Sequence of chain 1.B:
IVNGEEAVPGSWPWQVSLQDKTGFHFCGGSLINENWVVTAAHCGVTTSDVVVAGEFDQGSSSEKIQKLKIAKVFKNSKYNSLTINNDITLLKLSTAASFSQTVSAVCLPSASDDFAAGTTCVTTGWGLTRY

Binding-site contacts:
Ligand atom CE1 contacts residue MET44 of chain 1.F at 3.6 Å (hydrophobic).
Ligand atom CA contacts residue CYS43 of chain 1.F at 3.4 Å (hydrophobic).
Ligand atom CE2 contacts residue TRP67 of chain 1.F at 3.6 Å (hydrophobic).
Ligand atom O1 contacts residue HIS42 of chain 1.E at 3.6 Å (h-bond).
Ligand atom CD1 contacts residue CYS43 of chain 1.F at 4.2 Å (hydrophobic).
Ligand atom CB contacts residue CYS43 of chain 1.F at 4.2 Å (hydrophobic).
Ligand atom CD2 contacts residue SER42 of chain 1.F at 3.8 Å.
Ligand atom CZ contacts residue TRP67 of chain 1.F at 4.0 Å (hydrophobic).
Ligand atom CE1 contacts residue GLY68 of chain 1.F at 3.8 Å.
Ligand atom CD1 contacts residue MET44 of chain 1.F at 3.9 Å (hydrophobic).
Ligand atom CB contacts residue VAL65 of chain 1.F at 3.4 Å (hydrophobic).
Ligand atom O2 contacts residue MET44 of chain 1.F at 3.3 Å.
Ligand atom CE1 contacts residue SER69 of chain 1.F at 3.8 Å.
Ligand atom CD2 contacts residue VAL65 of chain 1.F at 3.8 Å (hydrophobic).
Ligand atom O1 contacts residue SER47 of chain 1.F at 2.5 Å (h-bond).
Ligand atom CG contacts residue TRP67 of chain 1.F at 4.0 Å (hydrophobic).
Ligand atom CG contacts residue GLY68 of chain 1.F at 4.3 Å.
Ligand atom CA contacts residue GLY45 of chain 1.F at 3.9 Å.
Ligand atom CB contacts residue TYR131 of chain 1.B at 4.3 Å (hydrophobic).
Ligand atom CB contacts residue SER66 of chain 1.F at 4.3 Å.
Ligand atom CE1 contacts residue TRP67 of chain 1.F at 4.3 Å (hydrophobic).
Ligand atom B contacts residue SER47 of chain 1.F at 3.3 Å.
Ligand atom O1 contacts residue TYR131 of chain 1.B at 3.4 Å (h-bond).
Ligand atom O2 contacts residue MET44 of chain 1.C at 3.5 Å.
Ligand atom CZ contacts residue SER69 of chain 1.F at 3.7 Å.
Ligand atom CD1 contacts residue GLY68 of chain 1.F at 4.2 Å.
Ligand atom CD2 contacts residue TRP67 of chain 1.F at 3.7 Å (hydrophobic).
Ligand atom CD2 contacts residue GLY68 of chain 1.F at 4.0 Å.
Ligand atom CA contacts residue ASP46 of chain 1.F at 4.2 Å.
Ligand atom CE2 contacts residue SER42 of chain 1.F at 3.6 Å.
Ligand atom CE2 contacts residue GLY68 of chain 1.F at 3.5 Å.
Ligand atom CZ contacts residue GLY68 of chain 1.F at 3.3 Å.
Ligand atom CA contacts residue SER47 of chain 1.F at 3.1 Å.
Ligand atom B contacts residue TYR131 of chain 1.B at 3.7 Å.
Ligand atom CA contacts residue MET44 of chain 1.F at 3.7 Å (hydrophobic).
Ligand atom CZ contacts residue SER42 of chain 1.F at 3.7 Å.
Ligand atom CB contacts residue SER47 of chain 1.F at 3.4 Å.
Ligand atom O2 contacts residue TYR131 of chain 1.B at 3.9 Å.
Ligand atom CG contacts residue VAL65 of chain 1.F at 4.0 Å (hydrophobic).
Ligand atom B contacts residue MET44 of chain 1.F at 3.8 Å.

Sequence of chain 1.F:
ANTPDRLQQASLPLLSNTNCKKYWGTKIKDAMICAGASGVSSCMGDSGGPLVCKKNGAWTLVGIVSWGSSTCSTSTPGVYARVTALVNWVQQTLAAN

Sequence of chain 1.E:
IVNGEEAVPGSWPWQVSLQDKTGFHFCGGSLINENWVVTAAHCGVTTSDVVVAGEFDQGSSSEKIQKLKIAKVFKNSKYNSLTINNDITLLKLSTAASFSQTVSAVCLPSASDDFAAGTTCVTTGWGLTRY

Sequence of chain 1.C:
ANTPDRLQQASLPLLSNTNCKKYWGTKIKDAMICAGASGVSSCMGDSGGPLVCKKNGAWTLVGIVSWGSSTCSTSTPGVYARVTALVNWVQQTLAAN

A small-molecule ligand and the protein it binds are described below.
Small molecule (SMILES): OB(O)CCc1ccccc1